This protein binds this small molecule.
Small molecule (SMILES): CC[C@H](C)[C@H](NC(=O)[C@H](CCCN=C(N)N)NC(=O)[C@H](CC1=NC=NC1)NC(=O)[C@H](CC1=NC=NC1)NC(=O)[C@H](CC1=NC=NC1)NC(=O)[C@H](CC(C)C)NC(=O)[C@H](CS)NC(=O)CN)C(=O)N[C@@H](C)C=O

Sequence of chain 1.A:
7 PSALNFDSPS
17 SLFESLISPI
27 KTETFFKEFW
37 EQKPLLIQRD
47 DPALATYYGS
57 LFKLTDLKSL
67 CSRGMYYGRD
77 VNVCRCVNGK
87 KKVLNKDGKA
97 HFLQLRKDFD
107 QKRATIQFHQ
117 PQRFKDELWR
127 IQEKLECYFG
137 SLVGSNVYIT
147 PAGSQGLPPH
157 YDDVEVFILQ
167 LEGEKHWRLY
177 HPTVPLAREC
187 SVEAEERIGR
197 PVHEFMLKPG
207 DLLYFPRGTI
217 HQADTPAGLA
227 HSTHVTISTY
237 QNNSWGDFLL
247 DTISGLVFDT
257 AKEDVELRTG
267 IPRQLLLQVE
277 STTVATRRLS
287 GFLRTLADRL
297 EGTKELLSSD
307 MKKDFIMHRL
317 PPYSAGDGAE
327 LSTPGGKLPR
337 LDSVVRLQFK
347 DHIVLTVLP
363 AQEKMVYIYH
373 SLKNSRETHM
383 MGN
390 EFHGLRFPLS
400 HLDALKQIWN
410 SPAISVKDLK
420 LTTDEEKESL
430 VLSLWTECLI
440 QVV

Binding-site contacts:
Ligand atom O contacts residue MET382 of chain 1.A at 3.2 Å.
Ligand atom CE1 contacts residue GLN113 of chain 1.A at 3.5 Å.
Ligand atom CZ contacts residue LEU138 of chain 1.A at 3.5 Å (hydrophobic).
Ligand atom N contacts residue ASN142 of chain 1.A at 2.9 Å (h-bond).
Ligand atom CE1 contacts residue THR232 of chain 1.A at 3.6 Å.
Ligand atom NH1 contacts residue ASP310 of chain 1.A at 2.9 Å (salt-bridge).
Ligand atom CD1 contacts residue MET382 of chain 1.A at 3.5 Å (hydrophobic).
Ligand atom CD2 contacts residue GLN237 of chain 1.A at 3.2 Å.
Ligand atom SG contacts residue ASP158 of chain 1.A at 3.4 Å (salt-bridge).
Ligand atom O contacts residue GLN113 of chain 1.A at 3.0 Å (h-bond).
Ligand atom CG contacts residue TYR144 of chain 1.A at 3.5 Å (hydrophobic).
Ligand atom CE1 contacts residue SER234 of chain 1.A at 3.1 Å.
Ligand atom O contacts residue ASN142 of chain 1.A at 3.0 Å (h-bond).
Ligand atom O contacts residue GLY384 of chain 1.A at 3.4 Å (h-bond).
Ligand atom ND1 contacts residue HIS115 of chain 1.A at 2.9 Å (h-bond).
Ligand atom ND1 contacts residue SER234 of chain 1.A at 2.7 Å (h-bond).
Ligand atom CD1 contacts residue HIS156 of chain 1.A at 3.4 Å.
Ligand atom O contacts residue GLN116 of chain 1.A at 3.0 Å (h-bond).
Ligand atom O contacts residue MET383 of chain 1.A at 3.4 Å (h-bond).
Ligand atom NH2 contacts residue HIS314 of chain 1.A at 3.0 Å (h-bond).
Ligand atom NH1 contacts residue LEU138 of chain 1.A at 3.2 Å.
Ligand atom CB contacts residue MET382 of chain 1.A at 3.5 Å (hydrophobic).
Ligand atom CB contacts residue ASP158 of chain 1.A at 3.6 Å.
Ligand atom ND1 contacts residue TYR144 of chain 1.A at 2.9 Å (h-bond).
Ligand atom CE1 contacts residue MET382 of chain 1.A at 3.5 Å (hydrophobic).
Ligand atom NH2 contacts residue ASP310 of chain 1.A at 2.8 Å (salt-bridge).
Ligand atom CB contacts residue CYS186 of chain 1.A at 3.0 Å (hydrophobic).
Ligand atom CZ contacts residue ASP310 of chain 1.A at 3.5 Å.
Ligand atom CD1 contacts residue GLN116 of chain 1.A at 3.4 Å.
Ligand atom NE2 contacts residue SER234 of chain 1.A at 2.9 Å (h-bond).
Ligand atom ND1 contacts residue ASN142 of chain 1.A at 3.5 Å (h-bond).
Ligand atom ND1 contacts residue GLN113 of chain 1.A at 3.4 Å (h-bond).
Ligand atom CE1 contacts residue ASN142 of chain 1.A at 3.5 Å.
Ligand atom CB contacts residue TYR144 of chain 1.A at 3.3 Å (hydrophobic).
Ligand atom SG contacts residue CYS186 of chain 1.A at 2.0 Å (h-bond).
Ligand atom CA contacts residue TYR144 of chain 1.A at 3.3 Å (hydrophobic).
Ligand atom N contacts residue MET382 of chain 1.A at 2.9 Å (h-bond).
Ligand atom CE1 contacts residue ASN78 of chain 1.A at 3.3 Å.
Ligand atom NE2 contacts residue MET382 of chain 1.A at 3.3 Å.
Ligand atom N contacts residue ASP158 of chain 1.A at 3.4 Å (salt-bridge).